This protein binds this small molecule.
Small molecule (SMILES): N[C@@H](Cc1conc1O)C(=O)O

Sequence of chain 2.B:
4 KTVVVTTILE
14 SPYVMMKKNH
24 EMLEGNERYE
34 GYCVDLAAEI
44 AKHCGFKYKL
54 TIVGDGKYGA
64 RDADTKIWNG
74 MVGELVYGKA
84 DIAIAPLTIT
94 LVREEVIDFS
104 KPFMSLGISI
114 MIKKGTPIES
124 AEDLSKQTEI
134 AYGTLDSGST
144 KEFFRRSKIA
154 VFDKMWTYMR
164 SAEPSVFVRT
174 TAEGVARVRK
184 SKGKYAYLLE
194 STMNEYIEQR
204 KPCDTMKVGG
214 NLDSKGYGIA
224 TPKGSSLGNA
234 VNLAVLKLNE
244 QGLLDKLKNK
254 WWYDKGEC

Binding-site contacts:
Ligand atom N2 contacts residue LEU192 of chain 2.B at 3.5 Å.
Ligand atom C43 contacts residue ARG96 of chain 2.B at 3.6 Å.
Ligand atom O41 contacts residue THR91 of chain 2.B at 3.0 Å (h-bond).
Ligand atom C43 contacts residue THR91 of chain 2.B at 3.7 Å.
Ligand atom C3 contacts residue GLU193 of chain 2.B at 3.9 Å.
Ligand atom O42 contacts residue SER142 of chain 2.B at 3.0 Å (h-bond).
Ligand atom N2 contacts residue THR143 of chain 2.B at 4.1 Å.
Ligand atom O31 contacts residue THR143 of chain 2.B at 2.5 Å (h-bond).
Ligand atom N1 contacts residue GLU193 of chain 2.B at 2.5 Å (salt-bridge).
Ligand atom C5 contacts residue MET196 of chain 2.B at 3.6 Å (hydrophobic).
Ligand atom O1 contacts residue THR174 of chain 2.B at 4.1 Å.
Ligand atom O1 contacts residue GLU193 of chain 2.B at 3.6 Å.
Ligand atom O41 contacts residue TYR61 of chain 2.B at 3.5 Å.
Ligand atom O42 contacts residue ARG96 of chain 2.B at 3.0 Å (salt-bridge).
Ligand atom O42 contacts residue TYR61 of chain 2.B at 3.5 Å.
Ligand atom O1 contacts residue MET196 of chain 2.B at 3.7 Å.
Ligand atom N2 contacts residue GLU193 of chain 2.B at 3.1 Å (salt-bridge).
Ligand atom N1 contacts residue PRO89 of chain 2.B at 2.9 Å (h-bond).
Ligand atom N1 contacts residue THR91 of chain 2.B at 2.9 Å (h-bond).
Ligand atom C4 contacts residue GLU193 of chain 2.B at 3.5 Å.
Ligand atom O41 contacts residue LEU90 of chain 2.B at 3.8 Å.
Ligand atom C41 contacts residue GLU193 of chain 2.B at 4.0 Å.
Ligand atom C3 contacts residue THR143 of chain 2.B at 3.5 Å.
Ligand atom C42 contacts residue THR91 of chain 2.B at 3.4 Å.
Ligand atom O41 contacts residue PRO89 of chain 2.B at 3.9 Å.
Ligand atom C42 contacts residue SER142 of chain 2.B at 3.4 Å.
Ligand atom N1 contacts residue TYR61 of chain 2.B at 4.0 Å.
Ligand atom O1 contacts residue LEU192 of chain 2.B at 4.1 Å.
Ligand atom O42 contacts residue GLY141 of chain 2.B at 3.2 Å.
Ligand atom N1 contacts residue TYR220 of chain 2.B at 3.7 Å.
Ligand atom C41 contacts residue LEU138 of chain 2.B at 3.9 Å (hydrophobic).
Ligand atom O41 contacts residue ARG96 of chain 2.B at 2.9 Å (salt-bridge).
Ligand atom C43 contacts residue TYR61 of chain 2.B at 3.6 Å (hydrophobic).
Ligand atom O41 contacts residue SER142 of chain 2.B at 3.9 Å.
Ligand atom C4 contacts residue LEU138 of chain 2.B at 4.1 Å (hydrophobic).
Ligand atom C5 contacts residue TYR61 of chain 2.B at 4.0 Å (hydrophobic).
Ligand atom C5 contacts residue GLU193 of chain 2.B at 3.5 Å.
Ligand atom C42 contacts residue GLU193 of chain 2.B at 3.3 Å.
Ligand atom C43 contacts residue SER142 of chain 2.B at 3.3 Å.
Ligand atom C41 contacts residue TYR61 of chain 2.B at 3.7 Å (hydrophobic).